Binding-site contacts:
Ligand atom C5 contacts residue ASN25 of chain 1.E at 3.6 Å.
Ligand atom C3 contacts residue ASN25 of chain 1.E at 3.8 Å.
Ligand atom O5 contacts residue ASN25 of chain 1.E at 2.3 Å (h-bond).
Ligand atom C1 contacts residue ASN25 of chain 1.E at 1.4 Å.
Ligand atom O6 contacts residue ASN25 of chain 1.E at 4.4 Å.
Ligand atom N2 contacts residue ASN25 of chain 1.E at 3.0 Å (h-bond).
Ligand atom C2 contacts residue ASN25 of chain 1.E at 2.5 Å.
Ligand atom C7 contacts residue ASN25 of chain 1.E at 4.2 Å.
Ligand atom C4 contacts residue ASN25 of chain 1.E at 4.2 Å.

Sequence of chain 1.E:
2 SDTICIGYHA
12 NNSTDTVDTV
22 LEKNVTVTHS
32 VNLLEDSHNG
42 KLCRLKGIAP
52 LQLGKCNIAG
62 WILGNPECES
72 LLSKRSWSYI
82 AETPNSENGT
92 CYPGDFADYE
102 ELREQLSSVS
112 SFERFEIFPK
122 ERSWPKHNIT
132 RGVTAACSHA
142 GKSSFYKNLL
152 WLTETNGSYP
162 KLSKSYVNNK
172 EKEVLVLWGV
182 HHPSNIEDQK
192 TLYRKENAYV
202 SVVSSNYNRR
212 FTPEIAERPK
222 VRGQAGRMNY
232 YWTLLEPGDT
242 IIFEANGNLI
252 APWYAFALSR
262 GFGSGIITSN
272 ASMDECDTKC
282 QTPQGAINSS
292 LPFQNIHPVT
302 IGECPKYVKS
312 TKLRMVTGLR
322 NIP

A small-molecule ligand and the protein it binds are described below.
Small molecule (SMILES): CC(=O)N[C@@H]1[C@@H](O)[C@H](O)[C@@H](CO)O[C@H]1O